Binding-site contacts:
Ligand atom C2 contacts residue ASN229 of chain 1.A at 2.4 Å.
Ligand atom O7 contacts residue THR254 of chain 1.A at 3.4 Å (h-bond).
Ligand atom C1 contacts residue ASN229 of chain 1.A at 1.4 Å.
Ligand atom C4 contacts residue ASN229 of chain 1.A at 4.2 Å.
Ligand atom N2 contacts residue ASN229 of chain 1.A at 2.8 Å (h-bond).
Ligand atom C3 contacts residue ASN229 of chain 1.A at 3.8 Å.
Ligand atom O6 contacts residue NAG1 of chain 1.M at 2.9 Å.
Ligand atom O3 contacts residue NAG1 of chain 1.L at 3.5 Å.
Ligand atom O5 contacts residue THR254 of chain 1.A at 4.0 Å.
Ligand atom O7 contacts residue NAG1 of chain 1.L at 3.2 Å (h-bond).
Ligand atom C3 contacts residue NAG1 of chain 1.L at 4.2 Å.
Ligand atom N2 contacts residue THR254 of chain 1.A at 4.1 Å.
Ligand atom O4 contacts residue NAG1 of chain 1.L at 4.3 Å.
Ligand atom C8 contacts residue SER230 of chain 1.A at 3.7 Å.
Ligand atom C5 contacts residue ASN229 of chain 1.A at 3.7 Å.
Ligand atom O7 contacts residue ASN229 of chain 1.A at 3.9 Å.
Ligand atom C2 contacts residue NAG1 of chain 1.L at 4.4 Å.
Ligand atom C1 contacts residue THR254 of chain 1.A at 3.7 Å.
Ligand atom C2 contacts residue THR254 of chain 1.A at 3.7 Å.
Ligand atom O5 contacts residue ASN229 of chain 1.A at 2.4 Å (h-bond).
Ligand atom C7 contacts residue SER230 of chain 1.A at 4.2 Å.
Ligand atom C7 contacts residue NAG1 of chain 1.L at 4.1 Å.
Ligand atom C8 contacts residue THR238 of chain 1.A at 3.9 Å.
Ligand atom C6 contacts residue NAG1 of chain 1.M at 3.9 Å.
Ligand atom C4 contacts residue NAG1 of chain 1.L at 3.9 Å.
Ligand atom C7 contacts residue ASN229 of chain 1.A at 3.5 Å.
Ligand atom C7 contacts residue THR254 of chain 1.A at 4.0 Å.
Ligand atom N2 contacts residue SER230 of chain 1.A at 3.8 Å.
Ligand atom O7 contacts residue ASN252 of chain 1.A at 3.5 Å (h-bond).
Ligand atom O6 contacts residue NAG1 of chain 1.L at 3.5 Å (h-bond).

Sequence of chain 1.A:
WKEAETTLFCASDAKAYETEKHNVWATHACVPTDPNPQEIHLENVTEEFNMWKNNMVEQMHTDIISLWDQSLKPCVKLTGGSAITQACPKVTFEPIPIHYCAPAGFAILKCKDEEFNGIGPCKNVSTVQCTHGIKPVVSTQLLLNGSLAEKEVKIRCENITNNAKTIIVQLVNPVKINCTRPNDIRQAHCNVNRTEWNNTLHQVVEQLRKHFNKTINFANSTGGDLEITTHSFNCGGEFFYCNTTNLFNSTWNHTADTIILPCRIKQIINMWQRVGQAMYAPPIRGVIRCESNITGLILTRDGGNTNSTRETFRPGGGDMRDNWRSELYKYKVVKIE

A protein and the small-molecule ligand that binds it are described below.
Small molecule (SMILES): CC(=O)N[C@@H]1[C@@H](O)[C@H](O)[C@@H](CO)O[C@H]1O